Sequence of chain 1.A:
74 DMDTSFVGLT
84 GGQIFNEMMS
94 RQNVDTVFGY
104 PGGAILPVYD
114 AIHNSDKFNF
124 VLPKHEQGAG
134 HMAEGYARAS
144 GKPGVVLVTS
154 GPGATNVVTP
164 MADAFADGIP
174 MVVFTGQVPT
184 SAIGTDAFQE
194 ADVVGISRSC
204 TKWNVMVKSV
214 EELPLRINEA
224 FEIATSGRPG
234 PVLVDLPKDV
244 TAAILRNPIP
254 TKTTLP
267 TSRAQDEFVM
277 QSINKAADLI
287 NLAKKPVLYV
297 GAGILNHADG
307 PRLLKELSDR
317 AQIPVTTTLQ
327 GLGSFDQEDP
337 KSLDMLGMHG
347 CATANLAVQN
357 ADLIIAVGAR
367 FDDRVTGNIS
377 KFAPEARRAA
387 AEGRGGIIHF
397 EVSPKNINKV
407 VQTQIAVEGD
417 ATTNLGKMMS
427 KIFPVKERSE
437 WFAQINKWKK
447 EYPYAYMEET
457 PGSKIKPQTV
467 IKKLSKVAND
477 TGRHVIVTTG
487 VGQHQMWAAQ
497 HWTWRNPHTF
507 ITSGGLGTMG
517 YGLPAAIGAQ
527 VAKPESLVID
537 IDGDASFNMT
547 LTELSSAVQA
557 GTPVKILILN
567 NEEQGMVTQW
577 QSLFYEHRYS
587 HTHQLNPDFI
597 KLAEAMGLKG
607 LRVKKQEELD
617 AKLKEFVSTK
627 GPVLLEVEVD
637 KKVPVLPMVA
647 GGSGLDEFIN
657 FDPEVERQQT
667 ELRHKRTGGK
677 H

Binding-site contacts:
Ligand atom N3' contacts residue PRO155 of chain 1.B at 3.5 Å.
Ligand atom C2' contacts residue PRO155 of chain 1.B at 4.0 Å (hydrophobic).
Ligand atom CM2 contacts residue MET515 of chain 1.A at 3.8 Å (hydrophobic).
Ligand atom CM2 contacts residue MET545 of chain 1.A at 3.7 Å (hydrophobic).
Ligand atom N4' contacts residue GLN192 of chain 1.B at 3.1 Å (h-bond).
Ligand atom C4 contacts residue P231 of chain 1.H at 3.9 Å.
Ligand atom C4' contacts residue GLN192 of chain 1.B at 4.0 Å.
Ligand atom C5' contacts residue MET515 of chain 1.A at 3.6 Å (hydrophobic).
Ligand atom N1' contacts residue MET545 of chain 1.A at 3.4 Å.
Ligand atom C2' contacts residue GLU129 of chain 1.B at 3.8 Å.
Ligand atom C5' contacts residue THR152 of chain 1.B at 4.0 Å.
Ligand atom N4' contacts residue MET515 of chain 1.A at 3.7 Å.
Ligand atom CM2 contacts residue GLU129 of chain 1.B at 3.7 Å.
Ligand atom C2 contacts residue P231 of chain 1.H at 3.5 Å.
Ligand atom C7' contacts residue THR152 of chain 1.B at 3.9 Å.
Ligand atom C4' contacts residue PRO155 of chain 1.B at 3.8 Å (hydrophobic).
Ligand atom CM2 contacts residue PRO155 of chain 1.B at 3.9 Å (hydrophobic).
Ligand atom C7' contacts residue PRO104 of chain 1.B at 3.8 Å (hydrophobic).
Ligand atom CM4 contacts residue P231 of chain 1.H at 3.4 Å.
Ligand atom N4' contacts residue GLY513 of chain 1.A at 2.6 Å (h-bond).
Ligand atom C6' contacts residue PRO104 of chain 1.B at 3.9 Å (hydrophobic).
Ligand atom C2' contacts residue MET545 of chain 1.A at 3.8 Å (hydrophobic).
Ligand atom C2 contacts residue VAL573 of chain 1.A at 3.3 Å (hydrophobic).
Ligand atom C6' contacts residue GLU129 of chain 1.B at 3.1 Å.
Ligand atom N3' contacts residue GLY513 of chain 1.A at 3.5 Å (h-bond).
Ligand atom N3 contacts residue MET515 of chain 1.A at 3.9 Å.
Ligand atom CM2 contacts residue ASN159 of chain 1.B at 3.1 Å.
Ligand atom C2 contacts residue MET515 of chain 1.A at 3.4 Å (hydrophobic).
Ligand atom N3' contacts residue MET515 of chain 1.A at 3.2 Å (h-bond).
Ligand atom C6' contacts residue THR152 of chain 1.B at 4.0 Å.
Ligand atom C4' contacts residue MET515 of chain 1.A at 3.6 Å (hydrophobic).
Ligand atom C4' contacts residue GLY513 of chain 1.A at 3.6 Å.
Ligand atom C4 contacts residue GLN192 of chain 1.B at 3.7 Å.
Ligand atom CM4 contacts residue VAL487 of chain 1.A at 3.9 Å (hydrophobic).
Ligand atom C7' contacts residue GLY105 of chain 1.B at 3.6 Å.
Ligand atom N4' contacts residue PRO155 of chain 1.B at 4.0 Å.
Ligand atom C6' contacts residue MET515 of chain 1.A at 3.9 Å (hydrophobic).
Ligand atom C2' contacts residue MET515 of chain 1.A at 3.9 Å (hydrophobic).
Ligand atom C6' contacts residue TYR103 of chain 1.B at 3.8 Å (hydrophobic).
Ligand atom N1' contacts residue GLU129 of chain 1.B at 2.6 Å (salt-bridge).

Sequence of chain 1.B:
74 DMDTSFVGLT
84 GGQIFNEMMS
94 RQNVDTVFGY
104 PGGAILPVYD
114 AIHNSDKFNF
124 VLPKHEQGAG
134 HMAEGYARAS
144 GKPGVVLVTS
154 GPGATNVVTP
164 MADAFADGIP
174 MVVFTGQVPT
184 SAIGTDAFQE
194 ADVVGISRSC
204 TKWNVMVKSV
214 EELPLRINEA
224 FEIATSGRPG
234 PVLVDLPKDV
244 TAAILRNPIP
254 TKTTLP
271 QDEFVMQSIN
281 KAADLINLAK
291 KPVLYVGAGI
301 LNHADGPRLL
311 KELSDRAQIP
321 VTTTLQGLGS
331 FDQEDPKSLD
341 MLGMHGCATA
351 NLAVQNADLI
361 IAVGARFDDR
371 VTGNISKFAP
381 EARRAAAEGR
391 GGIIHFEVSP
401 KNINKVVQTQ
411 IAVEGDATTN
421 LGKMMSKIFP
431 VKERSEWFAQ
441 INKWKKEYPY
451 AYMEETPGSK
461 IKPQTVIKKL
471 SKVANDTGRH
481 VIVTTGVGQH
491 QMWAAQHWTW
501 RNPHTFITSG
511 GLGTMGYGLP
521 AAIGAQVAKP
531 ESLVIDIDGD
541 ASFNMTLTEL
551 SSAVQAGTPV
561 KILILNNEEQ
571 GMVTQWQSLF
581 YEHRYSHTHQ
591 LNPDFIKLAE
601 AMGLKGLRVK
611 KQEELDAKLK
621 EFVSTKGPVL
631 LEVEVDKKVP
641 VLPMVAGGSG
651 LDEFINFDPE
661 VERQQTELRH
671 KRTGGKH

This small molecule binds to this protein.
Small molecule (SMILES): CCN(C)Cc1cnc(C)nc1N